Sequence of chain 1.A:
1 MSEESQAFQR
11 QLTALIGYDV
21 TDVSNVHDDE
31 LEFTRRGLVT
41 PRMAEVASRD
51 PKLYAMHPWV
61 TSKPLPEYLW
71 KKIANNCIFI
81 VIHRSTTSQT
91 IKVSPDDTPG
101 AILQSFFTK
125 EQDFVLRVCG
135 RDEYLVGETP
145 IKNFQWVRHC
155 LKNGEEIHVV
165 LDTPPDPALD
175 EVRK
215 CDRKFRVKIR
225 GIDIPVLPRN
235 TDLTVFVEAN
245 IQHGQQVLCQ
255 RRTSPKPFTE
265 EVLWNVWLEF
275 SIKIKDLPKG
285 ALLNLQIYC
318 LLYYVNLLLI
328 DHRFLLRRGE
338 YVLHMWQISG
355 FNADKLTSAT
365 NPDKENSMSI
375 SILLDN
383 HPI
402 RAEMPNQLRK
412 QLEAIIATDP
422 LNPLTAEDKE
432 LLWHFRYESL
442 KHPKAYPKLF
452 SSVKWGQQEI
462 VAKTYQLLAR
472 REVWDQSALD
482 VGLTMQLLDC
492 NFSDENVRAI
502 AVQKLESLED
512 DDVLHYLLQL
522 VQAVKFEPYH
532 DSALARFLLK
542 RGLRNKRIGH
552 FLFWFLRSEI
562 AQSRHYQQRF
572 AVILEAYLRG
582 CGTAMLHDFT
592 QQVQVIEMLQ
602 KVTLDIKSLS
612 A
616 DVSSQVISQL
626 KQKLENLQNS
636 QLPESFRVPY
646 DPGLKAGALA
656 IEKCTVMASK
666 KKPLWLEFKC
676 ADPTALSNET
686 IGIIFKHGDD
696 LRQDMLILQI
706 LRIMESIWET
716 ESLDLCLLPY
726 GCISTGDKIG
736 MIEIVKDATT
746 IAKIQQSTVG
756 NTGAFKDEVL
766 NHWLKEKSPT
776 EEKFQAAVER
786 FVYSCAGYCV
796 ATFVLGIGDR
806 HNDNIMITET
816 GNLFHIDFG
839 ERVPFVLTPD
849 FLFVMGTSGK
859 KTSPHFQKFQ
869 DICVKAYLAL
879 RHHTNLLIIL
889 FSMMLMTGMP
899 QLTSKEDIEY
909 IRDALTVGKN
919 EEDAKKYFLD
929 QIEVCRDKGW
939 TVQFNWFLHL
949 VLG

Binding-site contacts:
Ligand atom N27 contacts residue ASP699 of chain 1.A at 3.0 Å (salt-bridge).
Ligand atom N16 contacts residue MET811 of chain 1.A at 3.2 Å.
Ligand atom C10 contacts residue THR745 of chain 1.A at 3.8 Å.
Ligand atom C5 contacts residue MET662 of chain 1.A at 3.9 Å (hydrophobic).
Ligand atom C6 contacts residue MET662 of chain 1.A at 3.8 Å (hydrophobic).
Ligand atom N23 contacts residue LYS691 of chain 1.A at 3.4 Å (salt-bridge).
Ligand atom N23 contacts residue ASP822 of chain 1.A at 3.6 Å.
Ligand atom C30 contacts residue GLU738 of chain 1.A at 3.0 Å.
Ligand atom O31 contacts residue VAL740 of chain 1.A at 2.8 Å (h-bond).
Ligand atom C14 contacts residue ILE821 of chain 1.A at 3.7 Å (hydrophobic).
Ligand atom N27 contacts residue ASP822 of chain 1.A at 3.5 Å (salt-bridge).
Ligand atom C32 contacts residue ILE739 of chain 1.A at 3.6 Å (hydrophobic).
Ligand atom C12 contacts residue THR745 of chain 1.A at 3.6 Å.
Ligand atom N25 contacts residue ILE737 of chain 1.A at 3.6 Å.
Ligand atom C15 contacts residue MET811 of chain 1.A at 3.7 Å (hydrophobic).
Ligand atom C29 contacts residue GLU738 of chain 1.A at 3.9 Å.
Ligand atom C17 contacts residue ILE689 of chain 1.A at 3.8 Å (hydrophobic).
Ligand atom C11 contacts residue THR745 of chain 1.A at 3.7 Å.
Ligand atom C11 contacts residue MET811 of chain 1.A at 3.5 Å (hydrophobic).
Ligand atom C33 contacts residue ILE689 of chain 1.A at 3.5 Å (hydrophobic).
Ligand atom C26 contacts residue ILE737 of chain 1.A at 3.9 Å (hydrophobic).
Ligand atom C19 contacts residue ILE821 of chain 1.A at 3.4 Å (hydrophobic).
Ligand atom C26 contacts residue ILE821 of chain 1.A at 3.7 Å (hydrophobic).
Ligand atom C13 contacts residue MET662 of chain 1.A at 3.8 Å (hydrophobic).
Ligand atom C26 contacts residue ASP822 of chain 1.A at 3.6 Å.
Ligand atom N20 contacts residue ILE821 of chain 1.A at 3.4 Å.
Ligand atom O31 contacts residue ILE739 of chain 1.A at 3.8 Å.
Ligand atom C32 contacts residue VAL740 of chain 1.A at 3.4 Å (hydrophobic).
Ligand atom N28 contacts residue MET811 of chain 1.A at 3.5 Å (h-bond).
Ligand atom C6 contacts residue TRP670 of chain 1.A at 3.8 Å (hydrophobic).
Ligand atom N25 contacts residue ASP822 of chain 1.A at 3.3 Å (salt-bridge).
Ligand atom C24 contacts residue ILE737 of chain 1.A at 3.6 Å (hydrophobic).
Ligand atom C10 contacts residue MET811 of chain 1.A at 3.5 Å (hydrophobic).
Ligand atom C24 contacts residue ASP822 of chain 1.A at 3.5 Å.
Ligand atom C17 contacts residue MET811 of chain 1.A at 3.7 Å (hydrophobic).
Ligand atom N18 contacts residue ILE689 of chain 1.A at 3.9 Å.
Ligand atom N18 contacts residue ILE821 of chain 1.A at 3.8 Å.
Ligand atom N27 contacts residue LEU696 of chain 1.A at 3.8 Å.
Ligand atom C30 contacts residue ILE739 of chain 1.A at 3.8 Å (hydrophobic).
Ligand atom C30 contacts residue VAL740 of chain 1.A at 3.3 Å (hydrophobic).

This small molecule binds to this protein.
Small molecule (SMILES): CC(C)(O)C1CCN(Cc2ccc3nc(-c4cnc(N)nc4)nc(N4CCOCC4)c3n2)CC1